The small molecule below binds the protein below.
Small molecule (SMILES): CCCCC[C@H](O)/C=C/[C@H]1C=CC(=O)[C@@H]1C/C=C\CCCC(=O)O

Sequence of chain 1.C:
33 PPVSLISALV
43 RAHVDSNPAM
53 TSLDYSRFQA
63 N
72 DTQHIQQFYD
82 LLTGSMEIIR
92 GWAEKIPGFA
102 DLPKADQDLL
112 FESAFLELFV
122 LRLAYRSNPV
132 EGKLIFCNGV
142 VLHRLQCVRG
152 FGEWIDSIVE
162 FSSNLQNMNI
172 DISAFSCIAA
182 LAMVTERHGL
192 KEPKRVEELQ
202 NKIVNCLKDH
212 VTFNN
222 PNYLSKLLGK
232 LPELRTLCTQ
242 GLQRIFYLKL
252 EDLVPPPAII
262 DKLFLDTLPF

Binding-site contacts:
Ligand atom C13 contacts residue CYS239 of chain 1.C at 3.1 Å (hydrophobic).
Ligand atom C9 contacts residue CYS239 of chain 1.C at 3.8 Å (hydrophobic).
Ligand atom O15 contacts residue LEU117 of chain 1.C at 3.1 Å (h-bond).
Ligand atom C12 contacts residue CYS239 of chain 1.C at 2.8 Å (hydrophobic).
Ligand atom C14 contacts residue SER114 of chain 1.C at 3.4 Å.
Ligand atom O1 contacts residue ARG188 of chain 1.C at 3.4 Å.
Ligand atom C14 contacts residue LEU117 of chain 1.C at 3.9 Å (hydrophobic).
Ligand atom C15 contacts residue LEU117 of chain 1.C at 3.6 Å (hydrophobic).
Ligand atom C1 contacts residue HIS189 of chain 1.C at 3.8 Å.
Ligand atom C15 contacts residue GLU113 of chain 1.C at 3.6 Å.
Ligand atom C19 contacts residue ILE261 of chain 1.C at 3.7 Å (hydrophobic).
Ligand atom C12 contacts residue SER114 of chain 1.C at 3.6 Å.
Ligand atom C14 contacts residue CYS239 of chain 1.C at 4.0 Å (hydrophobic).
Ligand atom C13 contacts residue SER114 of chain 1.C at 4.0 Å.
Ligand atom C16 contacts residue THR268 of chain 1.C at 3.6 Å.
Ligand atom O1 contacts residue GLU187 of chain 1.C at 4.0 Å.
Ligand atom C19 contacts residue ILE246 of chain 1.C at 4.0 Å (hydrophobic).
Ligand atom O2 contacts residue ARG188 of chain 1.C at 3.4 Å.
Ligand atom O15 contacts residue PHE116 of chain 1.C at 3.4 Å.
Ligand atom C17 contacts residue PHE265 of chain 1.C at 3.7 Å (hydrophobic).
Ligand atom C17 contacts residue LEU264 of chain 1.C at 3.6 Å (hydrophobic).
Ligand atom O15 contacts residue GLU113 of chain 1.C at 2.8 Å (salt-bridge).
Ligand atom C20 contacts residue PHE116 of chain 1.C at 3.8 Å (hydrophobic).
Ligand atom C11 contacts residue CYS239 of chain 1.C at 1.6 Å (hydrophobic).
Ligand atom C7 contacts residue THR268 of chain 1.C at 3.7 Å.
Ligand atom C20 contacts residue ILE246 of chain 1.C at 3.9 Å (hydrophobic).
Ligand atom C8 contacts residue THR268 of chain 1.C at 4.0 Å.
Ligand atom C10 contacts residue CYS239 of chain 1.C at 2.6 Å (hydrophobic).
Ligand atom C5 contacts residue THR268 of chain 1.C at 3.9 Å.
Ligand atom C1 contacts residue ARG188 of chain 1.C at 3.8 Å.
Ligand atom C8 contacts residue CYS239 of chain 1.C at 4.0 Å (hydrophobic).
Ligand atom C18 contacts residue LEU243 of chain 1.C at 4.0 Å (hydrophobic).
Ligand atom C14 contacts residue THR268 of chain 1.C at 4.0 Å.
Ligand atom C14 contacts residue GLU113 of chain 1.C at 3.8 Å.
Ligand atom C5 contacts residue PRO270 of chain 1.C at 4.1 Å (hydrophobic).
Ligand atom O2 contacts residue HIS189 of chain 1.C at 2.8 Å (h-bond).
Ligand atom C6 contacts residue THR268 of chain 1.C at 3.5 Å.
Ligand atom C16 contacts residue GLU113 of chain 1.C at 3.9 Å.
Ligand atom C7 contacts residue SER114 of chain 1.C at 3.9 Å.
Ligand atom C10 contacts residue THR240 of chain 1.C at 3.9 Å.